Sequence of chain 2.A:
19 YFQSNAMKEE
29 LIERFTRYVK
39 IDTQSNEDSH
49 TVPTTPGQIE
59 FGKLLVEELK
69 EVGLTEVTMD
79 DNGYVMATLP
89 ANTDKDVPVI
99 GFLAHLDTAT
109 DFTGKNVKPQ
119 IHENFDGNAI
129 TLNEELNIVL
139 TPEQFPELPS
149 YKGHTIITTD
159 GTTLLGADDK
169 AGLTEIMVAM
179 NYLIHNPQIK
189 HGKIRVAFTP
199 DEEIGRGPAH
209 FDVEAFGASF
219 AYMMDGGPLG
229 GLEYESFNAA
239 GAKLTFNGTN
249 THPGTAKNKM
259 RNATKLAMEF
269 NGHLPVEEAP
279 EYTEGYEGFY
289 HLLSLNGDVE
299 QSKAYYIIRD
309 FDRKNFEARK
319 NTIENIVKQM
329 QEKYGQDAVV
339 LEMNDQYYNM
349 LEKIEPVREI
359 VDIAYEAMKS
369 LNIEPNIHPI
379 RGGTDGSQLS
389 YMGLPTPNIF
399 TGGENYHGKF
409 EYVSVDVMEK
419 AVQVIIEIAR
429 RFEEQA

Binding-site contacts:
Ligand atom O4 contacts residue PRO393 of chain 2.A at 3.5 Å.
Ligand atom C6 contacts residue VAL355 of chain 2.A at 4.4 Å (hydrophobic).
Ligand atom C6 contacts residue GLY391 of chain 2.A at 4.5 Å.
Ligand atom C3 contacts residue GLY391 of chain 2.A at 4.2 Å.
Ligand atom C5 contacts residue PRO393 of chain 2.A at 4.2 Å (hydrophobic).
Ligand atom O4 contacts residue LEU392 of chain 2.A at 4.3 Å.
Ligand atom O3 contacts residue LYS351 of chain 2.A at 4.2 Å.
Ligand atom C5 contacts residue GLY391 of chain 2.A at 3.5 Å.
Ligand atom C5 contacts residue SER217 of chain 2.A at 4.1 Å.
Ligand atom O6 contacts residue SER217 of chain 2.A at 2.7 Å (h-bond).
Ligand atom C6 contacts residue VAL355 of chain 2.A at 3.5 Å (hydrophobic).
Ligand atom O6 contacts residue PHE218 of chain 2.A at 4.2 Å.
Ligand atom C6 contacts residue PRO393 of chain 2.A at 4.1 Å (hydrophobic).
Ligand atom C4 contacts residue GLY391 of chain 2.A at 3.9 Å.
Ligand atom O5 contacts residue GLY391 of chain 2.A at 4.2 Å.
Ligand atom O6 contacts residue VAL355 of chain 2.A at 4.0 Å.
Ligand atom O4 contacts residue GLY391 of chain 2.A at 3.5 Å (h-bond).
Ligand atom C4 contacts residue PRO393 of chain 2.A at 4.4 Å (hydrophobic).
Ligand atom C6 contacts residue SER217 of chain 2.A at 3.5 Å.
Ligand atom O4 contacts residue LYS351 of chain 2.A at 4.1 Å.

The small molecule below binds the protein below.
Small molecule (SMILES): OC[C@H]1O[C@@](CO)(O[C@H]2O[C@H](CO)[C@@H](O)[C@H](O)[C@H]2O)[C@@H](O)[C@@H]1O